A small-molecule ligand and the protein it binds are described below.
Small molecule (SMILES): [H]/N=C(\N)NCCC[C@@H](NC(=O)[C@@H](CCCN/C(N)=N/[H])NC(=O)CCCCCNC(=O)[C@@H](C)NC(=O)CCCCCNC(=O)[C@H]1O[C@@H](n2cnc3c(N)ncnc32)[C@H](O)[C@@H]1O)C(N)=O

Binding-site contacts:
Ligand atom NAE contacts residue GLU128 of chain 1.B at 3.0 Å (salt-bridge).
Ligand atom N contacts residue PHE55 of chain 1.B at 3.4 Å.
Ligand atom NAD contacts residue PRO170 of chain 1.B at 3.5 Å.
Ligand atom OAO contacts residue GLU128 of chain 1.B at 2.7 Å (salt-bridge).
Ligand atom N6 contacts residue VAL105 of chain 1.B at 3.5 Å.
Ligand atom CBS contacts residue GLU231 of chain 1.B at 3.5 Å.
Ligand atom CA contacts residue PHE55 of chain 1.B at 3.5 Å (hydrophobic).
Ligand atom CBD contacts residue PHE55 of chain 1.B at 3.6 Å (hydrophobic).
Ligand atom CAU contacts residue THR52 of chain 1.B at 3.5 Å.
Ligand atom N7 contacts residue THR184 of chain 1.B at 3.0 Å (h-bond).
Ligand atom OAI contacts residue GLY53 of chain 1.B at 3.2 Å.
Ligand atom N6 contacts residue GLU122 of chain 1.B at 2.9 Å (salt-bridge).
Ligand atom O contacts residue SER54 of chain 1.B at 3.2 Å (h-bond).
Ligand atom NAB contacts residue GLU231 of chain 1.B at 3.1 Å (salt-bridge).
Ligand atom OAI contacts residue SER54 of chain 1.B at 2.9 Å (h-bond).
Ligand atom OAN contacts residue GLU171 of chain 1.B at 2.9 Å (salt-bridge).
Ligand atom C2 contacts residue PHE328 of chain 1.B at 3.5 Å (hydrophobic).
Ligand atom C4 contacts residue LEU174 of chain 1.B at 3.5 Å (hydrophobic).
Ligand atom NAD contacts residue GLU171 of chain 1.B at 3.0 Å (salt-bridge).
Ligand atom NAD contacts residue GLU231 of chain 1.B at 3.1 Å (salt-bridge).
Ligand atom N3 contacts residue PHE328 of chain 1.B at 3.4 Å.
Ligand atom CBT contacts residue GLU128 of chain 1.B at 3.4 Å.
Ligand atom N1 contacts residue ALA71 of chain 1.B at 3.5 Å.
Ligand atom N6 contacts residue ALA71 of chain 1.B at 3.5 Å.
Ligand atom C2 contacts residue TYR123 of chain 1.B at 3.6 Å (hydrophobic).
Ligand atom NAC contacts residue GLU128 of chain 1.B at 2.6 Å (salt-bridge).
Ligand atom N1 contacts residue LEU174 of chain 1.B at 3.6 Å.
Ligand atom OAN contacts residue GLU128 of chain 1.B at 2.9 Å (salt-bridge).
Ligand atom NAB contacts residue ARG134 of chain 1.B at 3.6 Å (salt-bridge).
Ligand atom C2 contacts residue VAL124 of chain 1.B at 3.3 Å (hydrophobic).
Ligand atom OAI contacts residue PHE55 of chain 1.B at 2.9 Å (h-bond).
Ligand atom OAI contacts residue GLY56 of chain 1.B at 3.4 Å (h-bond).
Ligand atom C8 contacts residue THR184 of chain 1.B at 3.5 Å.
Ligand atom CAV contacts residue GLY56 of chain 1.B at 3.6 Å.
Ligand atom C6 contacts residue ALA71 of chain 1.B at 3.3 Å (hydrophobic).
Ligand atom C6 contacts residue LEU174 of chain 1.B at 3.4 Å (hydrophobic).
Ligand atom NBK contacts residue GLU171 of chain 1.B at 2.8 Å (salt-bridge).
Ligand atom N1 contacts residue VAL124 of chain 1.B at 3.0 Å (h-bond).
Ligand atom CBS contacts residue GLU171 of chain 1.B at 3.6 Å.
Ligand atom C5 contacts residue LEU174 of chain 1.B at 3.3 Å (hydrophobic).

Sequence of chain 1.B:
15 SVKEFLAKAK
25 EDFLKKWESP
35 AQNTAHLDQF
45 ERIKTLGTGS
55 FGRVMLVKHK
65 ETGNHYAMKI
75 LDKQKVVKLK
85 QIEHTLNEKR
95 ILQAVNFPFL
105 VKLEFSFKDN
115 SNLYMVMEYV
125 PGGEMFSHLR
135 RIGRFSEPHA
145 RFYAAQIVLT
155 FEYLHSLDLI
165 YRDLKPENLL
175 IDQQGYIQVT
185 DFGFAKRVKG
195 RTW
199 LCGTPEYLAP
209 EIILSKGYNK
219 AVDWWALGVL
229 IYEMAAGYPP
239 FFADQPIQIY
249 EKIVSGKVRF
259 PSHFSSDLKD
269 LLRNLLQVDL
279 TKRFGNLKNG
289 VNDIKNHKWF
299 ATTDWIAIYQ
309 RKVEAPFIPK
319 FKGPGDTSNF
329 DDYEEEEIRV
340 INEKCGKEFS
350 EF